Sequence of chain 53.I:
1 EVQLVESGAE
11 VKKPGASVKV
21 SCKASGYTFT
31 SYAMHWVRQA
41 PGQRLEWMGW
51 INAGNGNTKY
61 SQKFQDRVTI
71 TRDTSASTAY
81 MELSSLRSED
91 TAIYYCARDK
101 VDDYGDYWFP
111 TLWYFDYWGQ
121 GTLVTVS

The small molecule below binds the protein below.
Small molecule (SMILES): CC(=O)N[C@@H]1[C@@H](O)[C@H](O)[C@@H](CO)O[C@H]1O

Binding-site contacts:
Ligand atom C8 contacts residue PHE90 of chain 53.C at 3.7 Å (hydrophobic).
Ligand atom O3 contacts residue GLN65 of chain 53.I at 3.6 Å.
Ligand atom O6 contacts residue GLN65 of chain 53.I at 2.5 Å (h-bond).
Ligand atom O5 contacts residue ASN67 of chain 53.C at 2.4 Å (h-bond).
Ligand atom C2 contacts residue GLN65 of chain 53.I at 4.4 Å.
Ligand atom C3 contacts residue ASN67 of chain 53.C at 3.8 Å.
Ligand atom C4 contacts residue ASN67 of chain 53.C at 4.2 Å.
Ligand atom O6 contacts residue TYR60 of chain 53.I at 4.2 Å.
Ligand atom C3 contacts residue GLN65 of chain 53.I at 4.0 Å.
Ligand atom C6 contacts residue GLN65 of chain 53.I at 3.5 Å.
Ligand atom O4 contacts residue ASP66 of chain 53.I at 2.7 Å (salt-bridge).
Ligand atom C4 contacts residue ASP66 of chain 53.I at 4.0 Å.
Ligand atom C5 contacts residue ASN67 of chain 53.C at 3.7 Å.
Ligand atom C2 contacts residue ASN67 of chain 53.C at 2.4 Å.
Ligand atom C4 contacts residue GLN65 of chain 53.I at 3.3 Å.
Ligand atom C7 contacts residue ASN67 of chain 53.C at 3.7 Å.
Ligand atom C1 contacts residue ASN67 of chain 53.C at 1.4 Å.
Ligand atom C5 contacts residue GLN65 of chain 53.I at 3.7 Å.
Ligand atom N2 contacts residue ASN67 of chain 53.C at 2.9 Å (h-bond).
Ligand atom O7 contacts residue ASN67 of chain 53.C at 4.1 Å.
Ligand atom O4 contacts residue GLN65 of chain 53.I at 3.6 Å.
Ligand atom O6 contacts residue ASN67 of chain 53.C at 4.0 Å.
Ligand atom C7 contacts residue PHE90 of chain 53.C at 4.4 Å (hydrophobic).
Ligand atom O5 contacts residue GLN65 of chain 53.I at 3.7 Å.

Sequence of chain 53.C:
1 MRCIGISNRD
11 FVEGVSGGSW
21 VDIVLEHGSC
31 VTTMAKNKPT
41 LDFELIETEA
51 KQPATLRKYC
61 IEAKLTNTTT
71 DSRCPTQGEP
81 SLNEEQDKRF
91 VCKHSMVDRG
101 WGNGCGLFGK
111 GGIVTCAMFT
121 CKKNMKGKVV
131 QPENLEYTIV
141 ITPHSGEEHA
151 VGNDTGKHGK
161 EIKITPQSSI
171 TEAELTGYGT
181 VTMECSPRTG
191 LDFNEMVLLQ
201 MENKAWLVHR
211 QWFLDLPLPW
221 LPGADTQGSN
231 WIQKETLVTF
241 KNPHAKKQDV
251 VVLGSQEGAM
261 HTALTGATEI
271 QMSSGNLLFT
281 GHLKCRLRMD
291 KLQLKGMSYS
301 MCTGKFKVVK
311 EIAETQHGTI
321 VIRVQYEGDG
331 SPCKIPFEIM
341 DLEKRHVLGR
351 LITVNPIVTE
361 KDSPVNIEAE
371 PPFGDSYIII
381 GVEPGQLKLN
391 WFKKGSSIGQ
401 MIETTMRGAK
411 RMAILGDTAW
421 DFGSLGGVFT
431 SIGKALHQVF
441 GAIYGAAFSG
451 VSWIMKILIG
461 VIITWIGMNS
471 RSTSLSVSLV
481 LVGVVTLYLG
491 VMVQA